Sequence of chain 2.C:
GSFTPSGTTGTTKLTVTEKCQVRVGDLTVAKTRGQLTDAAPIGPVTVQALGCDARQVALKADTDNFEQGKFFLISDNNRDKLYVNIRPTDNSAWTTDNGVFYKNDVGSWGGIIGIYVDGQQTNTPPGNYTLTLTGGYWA

A protein and the small-molecule ligand that binds it are described below.
Small molecule (SMILES): O=C(N[C@H](CO)[C@H](O)c1ccc([N+](=O)[O-])cc1)C(Cl)Cl

Binding-site contacts:
Ligand atom C1 contacts residue GLY123 of chain 2.C at 4.2 Å.
Ligand atom O2 contacts residue GLY52 of chain 2.C at 4.4 Å.
Ligand atom C1 contacts residue TYR125 of chain 2.C at 3.7 Å (hydrophobic).
Ligand atom O9B contacts residue PRO53 of chain 2.C at 3.9 Å.
Ligand atom C2 contacts residue PRO50 of chain 2.C at 4.1 Å (hydrophobic).
Ligand atom O2 contacts residue PRO50 of chain 2.C at 3.9 Å.
Ligand atom CL2 contacts residue THR98 of chain 2.C at 4.2 Å.
Ligand atom CL1 contacts residue ILE124 of chain 2.C at 3.5 Å.
Ligand atom O9B contacts residue ILE121 of chain 2.C at 4.0 Å.
Ligand atom CL1 contacts residue TYR125 of chain 2.C at 3.9 Å.
Ligand atom CL1 contacts residue GLY52 of chain 2.C at 3.3 Å.
Ligand atom CL2 contacts residue PRO53 of chain 2.C at 3.5 Å.
Ligand atom CL1 contacts residue PRO53 of chain 2.C at 4.1 Å.
Ligand atom O2 contacts residue PRO53 of chain 2.C at 4.0 Å.
Ligand atom N9 contacts residue PRO53 of chain 2.C at 4.2 Å.
Ligand atom N9 contacts residue ILE121 of chain 2.C at 3.7 Å.
Ligand atom C8 contacts residue PRO53 of chain 2.C at 3.9 Å (hydrophobic).
Ligand atom CL2 contacts residue TYR125 of chain 2.C at 4.1 Å.
Ligand atom O9A contacts residue ILE121 of chain 2.C at 2.9 Å.
Ligand atom CL2 contacts residue GLY123 of chain 2.C at 3.6 Å.
Ligand atom CL2 contacts residue GLY52 of chain 2.C at 4.4 Å.
Ligand atom C9 contacts residue PRO53 of chain 2.C at 4.3 Å (hydrophobic).
Ligand atom O4 contacts residue PRO50 of chain 2.C at 3.9 Å.
Ligand atom C1 contacts residue PRO50 of chain 2.C at 4.3 Å (hydrophobic).
Ligand atom CL2 contacts residue ILE121 of chain 2.C at 4.2 Å.
Ligand atom CL1 contacts residue ILE51 of chain 2.C at 4.0 Å.
Ligand atom CL1 contacts residue GLY123 of chain 2.C at 4.0 Å.
Ligand atom CL1 contacts residue PRO50 of chain 2.C at 3.7 Å.